Sequence of chain 1.K:
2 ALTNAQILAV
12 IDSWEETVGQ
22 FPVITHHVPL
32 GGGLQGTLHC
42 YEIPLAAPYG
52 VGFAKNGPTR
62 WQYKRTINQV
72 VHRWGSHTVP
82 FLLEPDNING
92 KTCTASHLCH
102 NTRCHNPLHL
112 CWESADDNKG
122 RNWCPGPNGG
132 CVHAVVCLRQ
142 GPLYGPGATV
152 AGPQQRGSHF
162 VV

Binding-site contacts:
Ligand atom C5' contacts residue ASN119 of chain 1.K at 3.0 Å.
Ligand atom N7 contacts residue ARG74 of chain 1.K at 3.3 Å (salt-bridge).
Ligand atom C5 contacts residue ARG61 of chain 1.K at 3.7 Å.
Ligand atom OP1 contacts residue SER97 of chain 1.K at 3.5 Å.
Ligand atom OP1 contacts residue HIS98 of chain 1.K at 3.2 Å (h-bond).
Ligand atom C6 contacts residue ARG74 of chain 1.K at 3.8 Å.
Ligand atom P contacts residue ARG61 of chain 1.K at 3.5 Å.
Ligand atom N7 contacts residue GLN63 of chain 1.K at 3.3 Å (h-bond).
Ligand atom O5' contacts residue ARG61 of chain 1.K at 3.1 Å (salt-bridge).
Ligand atom OP1 contacts residue ALA96 of chain 1.K at 3.3 Å (h-bond).
Ligand atom C5 contacts residue ARG74 of chain 1.K at 3.8 Å.
Ligand atom C8 contacts residue ARG74 of chain 1.K at 3.5 Å.
Ligand atom O6 contacts residue ARG74 of chain 1.K at 2.8 Å (salt-bridge).
Ligand atom OP2 contacts residue ARG61 of chain 1.K at 2.7 Å (salt-bridge).
Ligand atom O5' contacts residue ASN119 of chain 1.K at 3.7 Å.
Ligand atom OP1 contacts residue ASN119 of chain 1.K at 2.8 Å (h-bond).
Ligand atom C5' contacts residue ALA96 of chain 1.K at 2.6 Å (hydrophobic).
Ligand atom N6 contacts residue ASN57 of chain 1.K at 3.3 Å.
Ligand atom C4' contacts residue ALA96 of chain 1.K at 3.5 Å (hydrophobic).
Ligand atom N7 contacts residue ARG74 of chain 1.K at 3.5 Å (salt-bridge).
Ligand atom C4' contacts residue THR95 of chain 1.K at 3.5 Å.
Ligand atom O4 contacts residue ASN57 of chain 1.K at 3.8 Å.
Ligand atom O3' contacts residue ALA96 of chain 1.K at 3.3 Å (h-bond).
Ligand atom OP1 contacts residue THR79 of chain 1.K at 3.0 Å.
Ligand atom P contacts residue ALA96 of chain 1.K at 3.9 Å.
Ligand atom C3' contacts residue THR95 of chain 1.K at 3.8 Å.
Ligand atom OP3 contacts residue HIS98 of chain 1.K at 3.1 Å.
Ligand atom OP1 contacts residue MG1 of chain 1.N at 3.4 Å.
Ligand atom N6 contacts residue GLN63 of chain 1.K at 2.8 Å (h-bond).
Ligand atom O3' contacts residue THR95 of chain 1.K at 3.0 Å.
Ligand atom OP2 contacts residue GLY76 of chain 1.K at 3.7 Å.
Ligand atom C6 contacts residue GLN63 of chain 1.K at 3.9 Å.
Ligand atom O5' contacts residue ALA96 of chain 1.K at 3.5 Å (h-bond).
Ligand atom C8 contacts residue ARG61 of chain 1.K at 2.8 Å.
Ligand atom N7 contacts residue ARG61 of chain 1.K at 2.7 Å (salt-bridge).
Ligand atom OP1 contacts residue THR95 of chain 1.K at 3.9 Å.
Ligand atom O6 contacts residue ARG61 of chain 1.K at 3.4 Å.
Ligand atom C2' contacts residue ARG61 of chain 1.K at 3.7 Å.
Ligand atom C3' contacts residue ARG61 of chain 1.K at 3.7 Å.
Ligand atom OP3 contacts residue ALA96 of chain 1.K at 3.8 Å.

This protein binds this small molecule.
Small molecule (SMILES): Cc1cn([C@H]2C[C@H](O[P](=O)(O)OC[C@H]3O[C@@H](n4cnc5c(N)ncnc54)C[C@@H]3O[P](=O)(O)OC[C@H]3O[C@@H](n4cnc5c(=O)nc(N)[nH]c54)C[C@@H]3O[P](=O)(O)OC[C@H]3O[C@@H](n4ccc(=N)[nH]c4=O)C[C@@H]3O[P](=O)(O)OC[C@H]3O[C@@H](n4ccc(N)nc4=O)C[C@@H]3O[P](=O)(O)OC[C@H]3O[C@@H](n4cnc5c(N)ncnc54)C[C@@H]3O)[C@@H](CO[P](=O)(O)O[C@H]3C[C@H](n4cnc5c(=O)nc(N)[nH]c54)O[C@@H]3CO[P](=O)(O)O[C@H]3C[C@H](n4cnc5c(=O)nc(N)[nH]c54)O[C@@H]3COP(=O)(O)O)O2)c(=O)[nH]c1=O